Sequence of chain 1.B:
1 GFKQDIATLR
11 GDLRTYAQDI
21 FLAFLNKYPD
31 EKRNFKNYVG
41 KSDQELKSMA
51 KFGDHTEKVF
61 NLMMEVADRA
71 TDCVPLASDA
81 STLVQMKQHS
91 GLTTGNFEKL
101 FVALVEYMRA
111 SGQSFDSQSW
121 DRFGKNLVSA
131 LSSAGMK

This protein binds this small molecule.
Small molecule (SMILES): Oc1c(Cl)cc(Cl)cc1Cl

Binding-site contacts:
Ligand atom CL4 contacts residue VAL59 of chain 1.B at 3.3 Å.
Ligand atom C1 contacts residue HIS55 of chain 1.B at 3.2 Å.
Ligand atom C6 contacts residue PHE35 of chain 1.B at 4.2 Å (hydrophobic).
Ligand atom CL4 contacts residue PHE21 of chain 1.B at 3.5 Å.
Ligand atom C6 contacts residue PHE21 of chain 1.B at 4.2 Å (hydrophobic).
Ligand atom C1 contacts residue TYR38 of chain 1.B at 3.2 Å (hydrophobic).
Ligand atom C5 contacts residue PHE21 of chain 1.B at 3.2 Å (hydrophobic).
Ligand atom CL2 contacts residue HIS55 of chain 1.B at 3.0 Å.
Ligand atom O1 contacts residue MNR1 of chain 1.M at 2.4 Å (h-bond).
Ligand atom CL4 contacts residue PHE35 of chain 1.B at 3.7 Å.
Ligand atom C4 contacts residue PHE35 of chain 1.B at 3.4 Å (hydrophobic).
Ligand atom O1 contacts residue HIS55 of chain 1.B at 3.1 Å.
Ligand atom C4 contacts residue MNR1 of chain 1.M at 3.2 Å.
Ligand atom CL6 contacts residue HIS55 of chain 1.B at 3.8 Å.
Ligand atom C2 contacts residue HIS55 of chain 1.B at 3.4 Å.
Ligand atom C2 contacts residue MNR1 of chain 1.M at 1.4 Å.
Ligand atom C6 contacts residue HIS55 of chain 1.B at 3.5 Å.
Ligand atom CL6 contacts residue PHE21 of chain 1.B at 4.2 Å.
Ligand atom C1 contacts residue PHE35 of chain 1.B at 4.2 Å (hydrophobic).
Ligand atom CL4 contacts residue MNR1 of chain 1.M at 3.3 Å.
Ligand atom C5 contacts residue MNR1 of chain 1.M at 3.9 Å.
Ligand atom C3 contacts residue PHE35 of chain 1.B at 3.4 Å (hydrophobic).
Ligand atom C5 contacts residue THR56 of chain 1.B at 4.1 Å.
Ligand atom O1 contacts residue LYS51 of chain 1.B at 3.9 Å.
Ligand atom C3 contacts residue VAL59 of chain 1.B at 4.2 Å (hydrophobic).
Ligand atom C5 contacts residue VAL59 of chain 1.B at 4.0 Å (hydrophobic).
Ligand atom C1 contacts residue MNR1 of chain 1.M at 2.0 Å.
Ligand atom C3 contacts residue MNR1 of chain 1.M at 2.0 Å.
Ligand atom C4 contacts residue VAL59 of chain 1.B at 3.6 Å (hydrophobic).
Ligand atom C6 contacts residue THR56 of chain 1.B at 4.1 Å.
Ligand atom O1 contacts residue TYR38 of chain 1.B at 2.2 Å (h-bond).
Ligand atom CL6 contacts residue TYR38 of chain 1.B at 2.9 Å.
Ligand atom CL6 contacts residue PHE52 of chain 1.B at 3.7 Å.
Ligand atom C4 contacts residue PHE21 of chain 1.B at 3.6 Å (hydrophobic).
Ligand atom C6 contacts residue MNR1 of chain 1.M at 3.3 Å.
Ligand atom C6 contacts residue TYR38 of chain 1.B at 3.6 Å (hydrophobic).
Ligand atom C5 contacts residue PHE35 of chain 1.B at 3.8 Å (hydrophobic).
Ligand atom CL2 contacts residue MNR1 of chain 1.M at 0.5 Å.
Ligand atom C2 contacts residue PHE35 of chain 1.B at 3.9 Å (hydrophobic).
Ligand atom CL6 contacts residue THR56 of chain 1.B at 3.0 Å.